Binding-site contacts:
Ligand atom C6 contacts residue ASP230 of chain 1.A at 3.6 Å.
Ligand atom N2 contacts residue ALA345 of chain 1.A at 3.2 Å (h-bond).
Ligand atom O6 contacts residue LYS226 of chain 1.A at 3.0 Å (salt-bridge).
Ligand atom C7 contacts residue ALA345 of chain 1.A at 3.6 Å (hydrophobic).
Ligand atom N2 contacts residue ASN347 of chain 1.A at 2.9 Å (h-bond).
Ligand atom C8 contacts residue ALA345 of chain 1.A at 3.2 Å (hydrophobic).
Ligand atom C3 contacts residue ASN347 of chain 1.A at 3.8 Å.
Ligand atom C5 contacts residue LYS226 of chain 1.A at 4.2 Å.
Ligand atom C7 contacts residue ASN347 of chain 1.A at 3.6 Å.
Ligand atom O5 contacts residue ASN347 of chain 1.A at 2.3 Å (h-bond).
Ligand atom O5 contacts residue LYS226 of chain 1.A at 3.3 Å (salt-bridge).
Ligand atom C4 contacts residue ASN347 of chain 1.A at 4.2 Å.
Ligand atom O7 contacts residue ASN347 of chain 1.A at 3.9 Å.
Ligand atom C1 contacts residue ASN347 of chain 1.A at 1.4 Å.
Ligand atom C2 contacts residue LYS226 of chain 1.A at 4.5 Å.
Ligand atom C8 contacts residue SER346 of chain 1.A at 3.8 Å.
Ligand atom C6 contacts residue LEU229 of chain 1.A at 4.1 Å (hydrophobic).
Ligand atom O6 contacts residue ASP230 of chain 1.A at 2.7 Å (salt-bridge).
Ligand atom C6 contacts residue LYS226 of chain 1.A at 4.2 Å.
Ligand atom C1 contacts residue ALA345 of chain 1.A at 4.4 Å (hydrophobic).
Ligand atom C1 contacts residue LYS226 of chain 1.A at 4.1 Å.
Ligand atom C2 contacts residue ALA345 of chain 1.A at 4.3 Å (hydrophobic).
Ligand atom C7 contacts residue SER346 of chain 1.A at 4.2 Å.
Ligand atom C5 contacts residue ASN347 of chain 1.A at 3.6 Å.
Ligand atom C2 contacts residue ASN347 of chain 1.A at 2.4 Å.

This protein binds this small molecule.
Small molecule (SMILES): CC(=O)N[C@@H]1[C@@H](O)[C@H](O)[C@@H](CO)O[C@H]1O

Sequence of chain 1.A:
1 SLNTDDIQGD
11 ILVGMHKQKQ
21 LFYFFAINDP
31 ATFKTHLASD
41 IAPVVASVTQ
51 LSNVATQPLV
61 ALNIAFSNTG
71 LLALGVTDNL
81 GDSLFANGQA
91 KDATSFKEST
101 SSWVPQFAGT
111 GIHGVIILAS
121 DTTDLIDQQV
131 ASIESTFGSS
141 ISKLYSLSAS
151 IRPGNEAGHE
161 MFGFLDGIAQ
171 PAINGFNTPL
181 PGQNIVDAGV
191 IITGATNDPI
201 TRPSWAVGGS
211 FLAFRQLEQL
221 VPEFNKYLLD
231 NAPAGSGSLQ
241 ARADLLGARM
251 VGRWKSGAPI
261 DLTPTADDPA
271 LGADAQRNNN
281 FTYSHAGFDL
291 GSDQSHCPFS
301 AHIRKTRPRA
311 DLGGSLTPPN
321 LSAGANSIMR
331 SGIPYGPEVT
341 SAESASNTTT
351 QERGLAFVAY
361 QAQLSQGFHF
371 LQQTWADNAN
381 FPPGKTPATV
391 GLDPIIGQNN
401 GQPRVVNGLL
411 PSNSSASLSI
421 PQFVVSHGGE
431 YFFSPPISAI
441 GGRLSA